Sequence of chain 2.B:
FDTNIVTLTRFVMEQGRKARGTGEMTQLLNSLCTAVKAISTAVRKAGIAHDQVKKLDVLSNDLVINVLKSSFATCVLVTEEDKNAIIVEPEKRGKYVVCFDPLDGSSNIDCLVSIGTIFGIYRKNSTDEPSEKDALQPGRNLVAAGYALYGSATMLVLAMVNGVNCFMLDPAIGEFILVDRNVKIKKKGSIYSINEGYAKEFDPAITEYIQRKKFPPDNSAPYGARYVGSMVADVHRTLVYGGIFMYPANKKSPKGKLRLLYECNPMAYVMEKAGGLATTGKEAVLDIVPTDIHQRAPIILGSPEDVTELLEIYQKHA

This small molecule binds to this protein.
Small molecule (SMILES): O=P(O)(O)OC[C@H]1O[C@@](O)(COP(=O)(O)O)[C@@H](O)[C@@H]1O

Binding-site contacts:
Ligand atom O2P contacts residue FBP1 of chain 2.D at 0.8 Å (h-bond).
Ligand atom P6 contacts residue FBP1 of chain 2.D at 0.4 Å.
Ligand atom C3 contacts residue FBP1 of chain 2.D at 0.3 Å.
Ligand atom O4P contacts residue ARG243 of chain 2.B at 2.7 Å (salt-bridge).
Ligand atom O3 contacts residue MET248 of chain 2.A at 2.8 Å (h-bond).
Ligand atom O3 contacts residue ASP121 of chain 2.A at 2.9 Å (salt-bridge).
Ligand atom O5P contacts residue TYR264 of chain 2.A at 3.0 Å (h-bond).
Ligand atom C6 contacts residue FBP1 of chain 2.D at 0.2 Å.
Ligand atom O3P contacts residue ASP121 of chain 2.A at 2.7 Å (salt-bridge).
Ligand atom O2 contacts residue LEU275 of chain 2.A at 3.4 Å.
Ligand atom O6P contacts residue TYR264 of chain 2.A at 3.0 Å.
Ligand atom O1 contacts residue FBP1 of chain 2.D at 0.8 Å (h-bond).
Ligand atom C4 contacts residue FBP1 of chain 2.D at 0.2 Å.
Ligand atom O1P contacts residue SER123 of chain 2.A at 3.5 Å (h-bond).
Ligand atom O4P contacts residue ASN212 of chain 2.A at 3.2 Å (h-bond).
Ligand atom O3 contacts residue FBP1 of chain 2.D at 0.2 Å (h-bond).
Ligand atom O5 contacts residue LYS274 of chain 2.A at 2.9 Å (salt-bridge).
Ligand atom O6P contacts residue ASN212 of chain 2.A at 3.1 Å (h-bond).
Ligand atom P1 contacts residue FBP1 of chain 2.D at 0.8 Å.
Ligand atom O6 contacts residue TYR264 of chain 2.A at 3.5 Å.
Ligand atom O3P contacts residue GLY122 of chain 2.A at 2.6 Å (h-bond).
Ligand atom O2 contacts residue FBP1 of chain 2.D at 1.2 Å.
Ligand atom O5P contacts residue FBP1 of chain 2.D at 0.3 Å (h-bond).
Ligand atom O4P contacts residue FBP1 of chain 2.D at 0.3 Å (h-bond).
Ligand atom P1 contacts residue GLY122 of chain 2.A at 3.4 Å.
Ligand atom O1P contacts residue FBP1 of chain 2.D at 1.1 Å (h-bond).
Ligand atom O6P contacts residue FBP1 of chain 2.D at 0.4 Å (h-bond).
Ligand atom O1P contacts residue GLY122 of chain 2.A at 2.8 Å.
Ligand atom O4 contacts residue MET248 of chain 2.A at 3.3 Å (h-bond).
Ligand atom O6P contacts residue TYR244 of chain 2.A at 2.7 Å (h-bond).
Ligand atom C5 contacts residue FBP1 of chain 2.D at 0.1 Å.
Ligand atom O4 contacts residue FBP1 of chain 2.D at 0.6 Å (h-bond).
Ligand atom C1 contacts residue FBP1 of chain 2.D at 0.9 Å.
Ligand atom P6 contacts residue ASN212 of chain 2.A at 3.5 Å.
Ligand atom O6 contacts residue FBP1 of chain 2.D at 0.4 Å (h-bond).
Ligand atom O5P contacts residue TYR215 of chain 2.A at 2.6 Å (h-bond).
Ligand atom O5 contacts residue FBP1 of chain 2.D at 0.4 Å (h-bond).
Ligand atom C2 contacts residue FBP1 of chain 2.D at 0.6 Å.
Ligand atom O3P contacts residue FBP1 of chain 2.D at 1.0 Å (h-bond).
Ligand atom O6 contacts residue LYS274 of chain 2.A at 3.0 Å (salt-bridge).

Sequence of chain 2.A:
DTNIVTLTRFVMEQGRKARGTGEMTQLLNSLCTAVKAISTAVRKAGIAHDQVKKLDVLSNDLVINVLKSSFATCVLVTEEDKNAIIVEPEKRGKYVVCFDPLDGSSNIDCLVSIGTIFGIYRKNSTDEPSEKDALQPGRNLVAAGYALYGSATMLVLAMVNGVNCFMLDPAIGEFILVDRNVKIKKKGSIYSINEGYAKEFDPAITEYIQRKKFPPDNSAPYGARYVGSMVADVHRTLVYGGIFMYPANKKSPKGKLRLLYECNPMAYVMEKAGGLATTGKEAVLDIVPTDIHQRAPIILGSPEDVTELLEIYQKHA